Binding-site contacts:
Ligand atom C6 contacts residue PRO318 of chain 4.A at 3.5 Å (hydrophobic).
Ligand atom C5 contacts residue ASN129 of chain 1.A at 3.6 Å.
Ligand atom C3 contacts residue GLY321 of chain 4.A at 3.2 Å.
Ligand atom O5 contacts residue ARG292 of chain 4.A at 3.3 Å (salt-bridge).
Ligand atom O3 contacts residue GLN320 of chain 4.A at 3.3 Å.
Ligand atom O6 contacts residue GLN384 of chain 4.A at 3.3 Å.
Ligand atom C5 contacts residue ILE319 of chain 4.A at 3.4 Å (hydrophobic).
Ligand atom C6 contacts residue LEU382 of chain 4.A at 3.3 Å (hydrophobic).
Ligand atom O4 contacts residue ARG292 of chain 4.A at 3.6 Å.
Ligand atom C1 contacts residue ASN129 of chain 1.A at 1.4 Å.
Ligand atom O2 contacts residue ASN258 of chain 4.A at 3.3 Å (h-bond).
Ligand atom C2 contacts residue ASN129 of chain 1.A at 2.4 Å.
Ligand atom O4 contacts residue ARG256 of chain 4.A at 3.1 Å (salt-bridge).
Ligand atom O6 contacts residue ILE294 of chain 4.A at 2.6 Å (h-bond).
Ligand atom O3 contacts residue ASN258 of chain 4.A at 2.7 Å (h-bond).
Ligand atom C4 contacts residue GLU303 of chain 4.A at 3.5 Å.
Ligand atom O3 contacts residue ASP259 of chain 4.A at 3.2 Å (salt-bridge).
Ligand atom O5 contacts residue ASN129 of chain 1.A at 2.3 Å (h-bond).
Ligand atom C6 contacts residue ILE319 of chain 4.A at 3.5 Å (hydrophobic).
Ligand atom O5 contacts residue ASP259 of chain 4.A at 3.7 Å.
Ligand atom O3 contacts residue GLY321 of chain 4.A at 3.2 Å (h-bond).
Ligand atom O5 contacts residue GLY383 of chain 4.A at 3.3 Å.
Ligand atom C5 contacts residue ARG292 of chain 4.A at 3.6 Å.
Ligand atom N2 contacts residue ASN129 of chain 1.A at 2.9 Å (h-bond).
Ligand atom C6 contacts residue ILE294 of chain 4.A at 3.4 Å (hydrophobic).
Ligand atom O6 contacts residue ILE319 of chain 4.A at 3.3 Å (h-bond).
Ligand atom C3 contacts residue GLU303 of chain 4.A at 3.4 Å.
Ligand atom C6 contacts residue GLN320 of chain 4.A at 3.7 Å.
Ligand atom O4 contacts residue THR296 of chain 4.A at 3.3 Å.
Ligand atom O2 contacts residue GLY321 of chain 4.A at 3.2 Å.
Ligand atom O6 contacts residue ASP259 of chain 4.A at 2.6 Å (salt-bridge).
Ligand atom O5 contacts residue GLN384 of chain 4.A at 3.3 Å (h-bond).
Ligand atom O4 contacts residue GLY321 of chain 4.A at 3.7 Å.
Ligand atom C7 contacts residue ASN129 of chain 1.A at 3.6 Å.
Ligand atom C8 contacts residue ASN128 of chain 1.A at 3.7 Å.
Ligand atom O2 contacts residue LEU305 of chain 4.A at 3.5 Å.
Ligand atom O3 contacts residue GLU303 of chain 4.A at 2.5 Å (salt-bridge).
Ligand atom O3 contacts residue LEU305 of chain 4.A at 3.7 Å.
Ligand atom O4 contacts residue GLU303 of chain 4.A at 2.6 Å (salt-bridge).
Ligand atom O3 contacts residue ARG292 of chain 4.A at 2.9 Å (salt-bridge).

Sequence of chain 1.A:
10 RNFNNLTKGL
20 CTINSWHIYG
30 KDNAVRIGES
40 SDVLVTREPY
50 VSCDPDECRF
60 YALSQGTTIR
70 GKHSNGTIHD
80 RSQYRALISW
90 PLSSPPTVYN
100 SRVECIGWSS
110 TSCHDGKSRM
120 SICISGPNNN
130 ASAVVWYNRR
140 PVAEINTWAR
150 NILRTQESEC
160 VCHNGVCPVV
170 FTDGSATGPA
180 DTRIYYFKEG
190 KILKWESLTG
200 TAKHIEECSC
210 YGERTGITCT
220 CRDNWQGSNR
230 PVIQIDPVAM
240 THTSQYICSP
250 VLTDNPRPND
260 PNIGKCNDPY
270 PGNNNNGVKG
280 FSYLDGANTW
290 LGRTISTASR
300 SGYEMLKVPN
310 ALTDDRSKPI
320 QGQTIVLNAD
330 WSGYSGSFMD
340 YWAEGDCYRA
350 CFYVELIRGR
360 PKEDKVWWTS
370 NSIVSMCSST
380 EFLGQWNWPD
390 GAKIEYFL

The small molecule below binds the protein below.
Small molecule (SMILES): CC(=O)N[C@H]1[C@H](O[C@H]2[C@H](O)[C@@H](NC(C)=O)CO[C@@H]2CO)O[C@H](CO)[C@@H](O[C@@H]2O[C@H](CO[C@H]3O[C@H](CO[C@H]4O[C@H](CO)[C@@H](O)[C@H](O)[C@@H]4O)[C@@H](O)[C@H](O[C@H]4O[C@H](CO)[C@@H](O)[C@H](O)[C@@H]4O)[C@@H]3O)[C@@H](O)[C@H](O[C@H]3O[C@H](CO)[C@@H](O)[C@H](O)[C@@H]3O[C@H]3O[C@H](CO)[C@@H](O)[C@H](O)[C@@H]3O[C@H]3O[C@H](CO)[C@@H](O)[C@H](O)[C@@H]3O)[C@@H]2O)[C@@H]1O

Sequence of chain 4.A:
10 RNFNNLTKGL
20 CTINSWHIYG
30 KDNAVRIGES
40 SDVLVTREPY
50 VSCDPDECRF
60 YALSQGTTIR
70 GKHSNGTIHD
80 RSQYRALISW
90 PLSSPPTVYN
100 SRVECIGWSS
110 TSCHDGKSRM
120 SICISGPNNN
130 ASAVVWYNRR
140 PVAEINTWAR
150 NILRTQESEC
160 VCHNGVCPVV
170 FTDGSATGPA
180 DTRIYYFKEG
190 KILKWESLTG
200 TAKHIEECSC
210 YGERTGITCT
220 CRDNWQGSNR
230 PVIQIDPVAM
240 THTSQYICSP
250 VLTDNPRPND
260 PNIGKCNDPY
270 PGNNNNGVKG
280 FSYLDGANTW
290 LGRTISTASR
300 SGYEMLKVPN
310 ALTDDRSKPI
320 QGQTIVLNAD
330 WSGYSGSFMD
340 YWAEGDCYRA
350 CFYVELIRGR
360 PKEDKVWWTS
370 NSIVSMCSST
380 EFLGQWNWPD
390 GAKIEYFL